This protein binds this small molecule.
Small molecule (SMILES): Nc1ccn([C@H]2C[C@H](O)[C@@H](COP(=O)(O)O)O2)c(=O)n1

Binding-site contacts:
Ligand atom C4' contacts residue DA1 of chain 1.RF at 3.7 Å.
Ligand atom C2' contacts residue DA1 of chain 1.RF at 3.7 Å.
Ligand atom C3' contacts residue DA1 of chain 1.RF at 2.6 Å.
Ligand atom C2' contacts residue PRO205 of chain 1.EB at 4.5 Å (hydrophobic).
Ligand atom O3' contacts residue DA1 of chain 1.RF at 1.6 Å.
Ligand atom O3' contacts residue PRO205 of chain 1.EB at 4.1 Å.
Ligand atom O5' contacts residue DA1 of chain 1.RF at 3.9 Å.
Ligand atom C5' contacts residue DA1 of chain 1.RF at 3.6 Å.

Sequence of chain 1.EB:
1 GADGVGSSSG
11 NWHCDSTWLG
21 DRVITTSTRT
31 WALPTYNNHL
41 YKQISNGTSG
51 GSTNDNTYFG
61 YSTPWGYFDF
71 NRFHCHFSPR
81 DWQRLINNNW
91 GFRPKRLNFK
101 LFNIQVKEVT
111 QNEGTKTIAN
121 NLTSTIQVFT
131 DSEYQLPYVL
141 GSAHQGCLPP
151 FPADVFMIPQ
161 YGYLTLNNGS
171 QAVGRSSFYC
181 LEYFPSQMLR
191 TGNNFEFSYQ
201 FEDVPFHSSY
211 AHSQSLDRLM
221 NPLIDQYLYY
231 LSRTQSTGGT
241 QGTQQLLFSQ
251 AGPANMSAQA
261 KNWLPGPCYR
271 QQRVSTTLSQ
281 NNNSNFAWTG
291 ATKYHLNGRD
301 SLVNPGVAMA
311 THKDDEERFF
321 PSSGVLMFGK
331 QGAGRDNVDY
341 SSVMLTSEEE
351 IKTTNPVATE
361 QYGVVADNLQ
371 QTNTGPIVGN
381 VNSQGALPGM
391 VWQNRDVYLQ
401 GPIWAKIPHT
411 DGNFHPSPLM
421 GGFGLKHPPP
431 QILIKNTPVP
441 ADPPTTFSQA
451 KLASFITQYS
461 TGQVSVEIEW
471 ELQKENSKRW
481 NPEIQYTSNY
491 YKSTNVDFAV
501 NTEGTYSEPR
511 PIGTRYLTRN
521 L